Sequence of chain 1.A:
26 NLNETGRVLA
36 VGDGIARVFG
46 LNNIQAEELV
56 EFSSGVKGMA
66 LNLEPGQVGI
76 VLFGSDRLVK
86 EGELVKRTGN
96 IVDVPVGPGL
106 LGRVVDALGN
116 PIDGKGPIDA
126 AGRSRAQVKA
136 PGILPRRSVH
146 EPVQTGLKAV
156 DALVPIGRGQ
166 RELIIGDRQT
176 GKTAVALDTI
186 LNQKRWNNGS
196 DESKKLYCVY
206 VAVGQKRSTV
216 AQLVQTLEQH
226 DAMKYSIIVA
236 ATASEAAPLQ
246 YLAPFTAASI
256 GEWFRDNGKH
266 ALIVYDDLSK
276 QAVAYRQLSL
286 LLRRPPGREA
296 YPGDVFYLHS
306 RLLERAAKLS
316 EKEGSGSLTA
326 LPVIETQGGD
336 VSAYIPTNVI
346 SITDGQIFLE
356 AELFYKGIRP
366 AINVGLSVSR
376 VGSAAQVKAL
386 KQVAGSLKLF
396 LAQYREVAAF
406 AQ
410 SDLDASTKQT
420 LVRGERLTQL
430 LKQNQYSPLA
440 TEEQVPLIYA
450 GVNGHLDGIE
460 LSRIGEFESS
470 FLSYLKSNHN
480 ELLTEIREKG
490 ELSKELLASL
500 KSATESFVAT

Sequence of chain 1.D:
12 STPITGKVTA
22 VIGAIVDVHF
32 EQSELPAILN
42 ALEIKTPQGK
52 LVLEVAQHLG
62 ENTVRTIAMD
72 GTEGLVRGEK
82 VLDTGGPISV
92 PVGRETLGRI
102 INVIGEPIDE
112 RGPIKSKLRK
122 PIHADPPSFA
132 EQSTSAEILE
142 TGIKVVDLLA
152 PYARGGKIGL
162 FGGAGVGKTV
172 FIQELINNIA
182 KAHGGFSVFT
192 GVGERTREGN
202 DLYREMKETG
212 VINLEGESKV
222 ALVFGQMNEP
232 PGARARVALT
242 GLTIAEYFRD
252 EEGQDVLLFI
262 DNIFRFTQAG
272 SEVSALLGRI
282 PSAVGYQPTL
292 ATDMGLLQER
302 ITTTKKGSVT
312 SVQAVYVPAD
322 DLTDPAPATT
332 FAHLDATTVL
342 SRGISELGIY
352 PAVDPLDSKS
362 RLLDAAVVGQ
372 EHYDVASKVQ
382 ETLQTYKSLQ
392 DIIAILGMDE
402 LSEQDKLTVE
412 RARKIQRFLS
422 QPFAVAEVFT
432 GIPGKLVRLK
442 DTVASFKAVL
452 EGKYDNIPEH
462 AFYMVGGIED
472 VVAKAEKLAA

This small molecule binds to this protein.
Small molecule (SMILES): Nc1ncnc2c1ncn2[C@@H]1O[C@H](CO[P](=O)(O)O[P](=O)(O)NP(=O)(O)O)[C@@H](O)[C@H]1O

Binding-site contacts:
Ligand atom O1B contacts residue LYS177 of chain 1.A at 3.0 Å (salt-bridge).
Ligand atom O1G contacts residue GLN174 of chain 1.A at 3.3 Å (h-bond).
Ligand atom O1A contacts residue GLY176 of chain 1.A at 3.5 Å.
Ligand atom C2 contacts residue ARG364 of chain 1.A at 3.8 Å.
Ligand atom C8 contacts residue GLN434 of chain 1.A at 3.6 Å.
Ligand atom N9 contacts residue GLN434 of chain 1.A at 3.5 Å (h-bond).
Ligand atom C6 contacts residue GLN432 of chain 1.A at 3.7 Å.
Ligand atom O1A contacts residue THR178 of chain 1.A at 3.6 Å.
Ligand atom O3A contacts residue GLY176 of chain 1.A at 2.8 Å (h-bond).
Ligand atom C6 contacts residue GLN434 of chain 1.A at 3.8 Å.
Ligand atom C8 contacts residue ALA179 of chain 1.A at 3.5 Å (hydrophobic).
Ligand atom C4 contacts residue GLN434 of chain 1.A at 3.7 Å.
Ligand atom O1B contacts residue GLY176 of chain 1.A at 3.3 Å (h-bond).
Ligand atom O2' contacts residue GLN434 of chain 1.A at 2.8 Å (h-bond).
Ligand atom O3A contacts residue LYS177 of chain 1.A at 3.3 Å (salt-bridge).
Ligand atom O4' contacts residue PHE359 of chain 1.A at 3.3 Å.
Ligand atom O1B contacts residue THR175 of chain 1.A at 3.3 Å (h-bond).
Ligand atom O3A contacts residue THR175 of chain 1.A at 3.8 Å.
Ligand atom O1B contacts residue GLN174 of chain 1.A at 3.7 Å.
Ligand atom O5' contacts residue GLY176 of chain 1.A at 3.7 Å.
Ligand atom N1 contacts residue GLN434 of chain 1.A at 3.8 Å.
Ligand atom PB contacts residue MG1 of chain 1.CA at 3.5 Å.
Ligand atom N3B contacts residue GLN174 of chain 1.A at 3.1 Å (h-bond).
Ligand atom N1 contacts residue ARG364 of chain 1.A at 3.5 Å.
Ligand atom N7 contacts residue GLN434 of chain 1.A at 3.8 Å.
Ligand atom O2B contacts residue THR178 of chain 1.A at 3.1 Å (h-bond).
Ligand atom N1 contacts residue GLN432 of chain 1.A at 3.4 Å (h-bond).
Ligand atom PB contacts residue GLY176 of chain 1.A at 3.7 Å.
Ligand atom PG contacts residue MG1 of chain 1.CA at 3.6 Å.
Ligand atom O1A contacts residue ALA179 of chain 1.A at 2.8 Å (h-bond).
Ligand atom O2B contacts residue MG1 of chain 1.CA at 2.2 Å.
Ligand atom PB contacts residue LYS177 of chain 1.A at 3.5 Å.
Ligand atom C2' contacts residue GLN434 of chain 1.A at 3.4 Å.
Ligand atom PG contacts residue GLN174 of chain 1.A at 3.8 Å.
Ligand atom N6 contacts residue GLN432 of chain 1.A at 3.1 Å (h-bond).
Ligand atom PA contacts residue GLY176 of chain 1.A at 3.7 Å.
Ligand atom C6 contacts residue ARG364 of chain 1.A at 3.8 Å.
Ligand atom O1G contacts residue ARG173 of chain 1.A at 3.7 Å.
Ligand atom N7 contacts residue ALA179 of chain 1.A at 3.3 Å.
Ligand atom O2G contacts residue MG1 of chain 1.CA at 2.2 Å.